Sequence of chain 1.J:
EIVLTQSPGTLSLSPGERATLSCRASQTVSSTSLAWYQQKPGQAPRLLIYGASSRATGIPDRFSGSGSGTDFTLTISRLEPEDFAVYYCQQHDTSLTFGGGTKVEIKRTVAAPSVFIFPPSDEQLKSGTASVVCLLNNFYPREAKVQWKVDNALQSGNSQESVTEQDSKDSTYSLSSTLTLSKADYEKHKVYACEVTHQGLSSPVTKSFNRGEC

A protein and the small-molecule ligand that binds it are described below.
Small molecule (SMILES): NCC(=O)O

Binding-site contacts:
Ligand atom N contacts residue HIS178 of chain 1.I at 4.2 Å.
Ligand atom C contacts residue ASP167 of chain 1.J at 4.4 Å.
Ligand atom CA contacts residue ASP167 of chain 1.J at 3.8 Å.
Ligand atom N contacts residue GLN166 of chain 1.J at 4.3 Å.
Ligand atom C contacts residue HIS178 of chain 1.I at 3.4 Å.
Ligand atom N contacts residue ASP167 of chain 1.J at 3.0 Å (salt-bridge).
Ligand atom OXT contacts residue ASP167 of chain 1.J at 4.4 Å.
Ligand atom O contacts residue VAL177 of chain 1.I at 3.7 Å.
Ligand atom CA contacts residue HIS178 of chain 1.I at 4.4 Å.
Ligand atom OXT contacts residue HIS178 of chain 1.I at 2.4 Å (h-bond).
Ligand atom O contacts residue HIS178 of chain 1.I at 4.1 Å.
Ligand atom N contacts residue GLU165 of chain 1.J at 3.8 Å.
Ligand atom O contacts residue THR179 of chain 1.I at 4.2 Å.
Ligand atom OXT contacts residue VAL177 of chain 1.I at 3.8 Å.
Ligand atom OXT contacts residue THR164 of chain 1.J at 4.0 Å.
Ligand atom C contacts residue VAL177 of chain 1.I at 4.0 Å (hydrophobic).

Sequence of chain 1.I:
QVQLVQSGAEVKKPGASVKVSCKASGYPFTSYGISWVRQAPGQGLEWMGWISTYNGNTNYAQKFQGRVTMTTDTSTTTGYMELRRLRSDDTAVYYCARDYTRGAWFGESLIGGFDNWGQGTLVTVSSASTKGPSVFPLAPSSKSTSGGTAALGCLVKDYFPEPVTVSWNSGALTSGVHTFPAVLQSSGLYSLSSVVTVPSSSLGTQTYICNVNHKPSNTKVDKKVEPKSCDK